Binding-site contacts:
Ligand atom CE1 contacts residue ASP338 of chain 1.G at 3.8 Å.
Ligand atom CE1 contacts residue HIS294 of chain 1.E at 3.4 Å.
Ligand atom OD2 contacts residue ARG337 of chain 1.G at 4.5 Å.
Ligand atom CD1 contacts residue PHE334 of chain 1.G at 4.3 Å (hydrophobic).
Ligand atom CD1 contacts residue LEU322 of chain 1.G at 4.0 Å (hydrophobic).
Ligand atom O contacts residue ARG337 of chain 1.G at 4.3 Å.
Ligand atom CG2 contacts residue PHE334 of chain 1.G at 3.7 Å (hydrophobic).
Ligand atom CG2 contacts residue LYS335 of chain 1.G at 4.2 Å.
Ligand atom CG1 contacts residue PHE334 of chain 1.G at 3.7 Å (hydrophobic).
Ligand atom CG contacts residue LYS335 of chain 1.G at 4.2 Å.
Ligand atom N contacts residue LYS335 of chain 1.G at 4.0 Å.
Ligand atom CZ contacts residue ASP338 of chain 1.G at 4.4 Å.
Ligand atom CB contacts residue LYS335 of chain 1.G at 4.4 Å.
Ligand atom CB contacts residue PHE334 of chain 1.G at 4.3 Å (hydrophobic).
Ligand atom CE2 contacts residue HIS294 of chain 1.E at 3.5 Å.
Ligand atom CD2 contacts residue LEU322 of chain 1.G at 4.3 Å (hydrophobic).
Ligand atom CE2 contacts residue LEU322 of chain 1.G at 4.3 Å (hydrophobic).
Ligand atom CE2 contacts residue ARG293 of chain 1.E at 4.4 Å.
Ligand atom CZ contacts residue ARG293 of chain 1.E at 3.9 Å.
Ligand atom CD1 contacts residue LYS329 of chain 1.G at 3.5 Å.
Ligand atom CG1 contacts residue LEU322 of chain 1.G at 4.5 Å (hydrophobic).
Ligand atom CA contacts residue LYS335 of chain 1.G at 3.8 Å.
Ligand atom O contacts residue LYS335 of chain 1.G at 3.8 Å.
Ligand atom C contacts residue LYS335 of chain 1.G at 4.4 Å.
Ligand atom OD1 contacts residue LYS335 of chain 1.G at 3.3 Å (salt-bridge).
Ligand atom CG1 contacts residue ILE336 of chain 1.G at 4.3 Å (hydrophobic).
Ligand atom CD1 contacts residue ILE336 of chain 1.G at 4.1 Å (hydrophobic).
Ligand atom OD2 contacts residue LYS335 of chain 1.G at 4.2 Å.
Ligand atom CE1 contacts residue ILE336 of chain 1.G at 4.1 Å (hydrophobic).
Ligand atom O contacts residue LYS335 of chain 1.G at 3.7 Å.
Ligand atom CG1 contacts residue LYS335 of chain 1.G at 4.4 Å.
Ligand atom CZ contacts residue HIS294 of chain 1.E at 3.4 Å.

Sequence of chain 1.E:
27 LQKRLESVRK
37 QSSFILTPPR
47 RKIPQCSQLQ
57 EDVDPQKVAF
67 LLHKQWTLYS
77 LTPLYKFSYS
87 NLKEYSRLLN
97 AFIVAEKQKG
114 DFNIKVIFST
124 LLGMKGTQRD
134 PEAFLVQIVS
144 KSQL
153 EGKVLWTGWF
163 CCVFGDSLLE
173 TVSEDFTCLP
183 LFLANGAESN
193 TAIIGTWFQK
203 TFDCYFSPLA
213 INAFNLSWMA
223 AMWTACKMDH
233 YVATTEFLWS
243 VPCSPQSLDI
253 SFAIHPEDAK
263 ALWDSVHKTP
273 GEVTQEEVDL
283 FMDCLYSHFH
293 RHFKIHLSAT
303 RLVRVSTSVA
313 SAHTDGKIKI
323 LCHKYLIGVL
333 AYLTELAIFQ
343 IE

This small molecule binds to this protein.
Small molecule (SMILES): CC[C@H](C)[C@H](NC(=O)[C@@H](NC(=O)[C@@H](N)Cc1ccccc1)[C@@H](C)CC)C(=O)N[C@H](C=O)CC(=O)O

Sequence of chain 1.G:
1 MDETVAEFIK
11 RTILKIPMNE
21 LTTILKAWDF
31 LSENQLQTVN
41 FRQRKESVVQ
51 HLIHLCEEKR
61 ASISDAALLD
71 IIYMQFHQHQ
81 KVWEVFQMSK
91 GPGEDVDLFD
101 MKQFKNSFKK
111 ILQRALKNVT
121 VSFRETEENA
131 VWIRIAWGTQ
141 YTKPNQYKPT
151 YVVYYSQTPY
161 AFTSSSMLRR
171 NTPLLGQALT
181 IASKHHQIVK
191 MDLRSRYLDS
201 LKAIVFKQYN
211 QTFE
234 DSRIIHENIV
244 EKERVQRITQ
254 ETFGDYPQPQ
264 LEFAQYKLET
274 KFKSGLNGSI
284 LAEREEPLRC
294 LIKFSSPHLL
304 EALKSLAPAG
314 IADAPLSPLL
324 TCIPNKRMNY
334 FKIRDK